Sequence of chain 19.A:
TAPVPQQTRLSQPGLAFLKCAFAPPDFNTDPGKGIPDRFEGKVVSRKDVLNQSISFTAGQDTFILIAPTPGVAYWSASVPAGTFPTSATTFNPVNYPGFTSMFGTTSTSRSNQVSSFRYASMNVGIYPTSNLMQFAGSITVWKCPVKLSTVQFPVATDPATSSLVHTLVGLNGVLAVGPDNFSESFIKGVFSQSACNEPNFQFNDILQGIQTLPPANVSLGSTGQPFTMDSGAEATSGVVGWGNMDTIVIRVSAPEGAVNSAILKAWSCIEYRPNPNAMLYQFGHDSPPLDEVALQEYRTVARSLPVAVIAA

Binding-site contacts:
Ligand atom CG2 contacts residue PHE71 of chain 19.A at 4.0 Å (hydrophobic).
Ligand atom CD1 contacts residue THR349 of chain 19.A at 4.3 Å.

This small molecule binds to this protein.
Small molecule (SMILES): CC[C@H](C)[C@@H](C=O)NC(=O)[C@H](CO)NC(=O)[C@H](CCCCN)NC(=O)[C@@H](N)C(C)C